Binding-site contacts:
Ligand atom O4 contacts residue TYR174 of chain 1.C at 3.4 Å.
Ligand atom O2 contacts residue PHE245 of chain 1.C at 4.1 Å.
Ligand atom C5 contacts residue TYR171 of chain 1.C at 4.0 Å (hydrophobic).
Ligand atom C4 contacts residue TRP199 of chain 1.C at 4.0 Å (hydrophobic).
Ligand atom C4 contacts residue TYR171 of chain 1.C at 3.9 Å (hydrophobic).
Ligand atom C2 contacts residue TRP199 of chain 1.C at 4.1 Å (hydrophobic).
Ligand atom O4 contacts residue ASP203 of chain 1.C at 2.7 Å (salt-bridge).
Ligand atom O4 contacts residue GOL1 of chain 1.Y at 3.2 Å.
Ligand atom N2 contacts residue GLY201 of chain 1.C at 3.8 Å.
Ligand atom C3 contacts residue TYR171 of chain 1.C at 4.2 Å (hydrophobic).
Ligand atom O3 contacts residue GOL1 of chain 1.Y at 3.5 Å.
Ligand atom N2 contacts residue ASP204 of chain 1.C at 2.7 Å (salt-bridge).
Ligand atom O3 contacts residue GLY200 of chain 1.C at 3.6 Å.
Ligand atom C8 contacts residue ILE248 of chain 1.C at 4.1 Å (hydrophobic).
Ligand atom C6 contacts residue TYR174 of chain 1.C at 3.8 Å (hydrophobic).
Ligand atom C7 contacts residue GLY201 of chain 1.C at 3.7 Å.
Ligand atom C5 contacts residue TYR171 of chain 1.C at 4.0 Å (hydrophobic).
Ligand atom C4 contacts residue GOL1 of chain 1.Y at 4.1 Å.
Ligand atom C4 contacts residue ASP203 of chain 1.C at 3.6 Å.
Ligand atom C2 contacts residue ASP204 of chain 1.C at 3.8 Å.
Ligand atom O7 contacts residue TRP199 of chain 1.C at 4.1 Å.
Ligand atom C3 contacts residue TYR171 of chain 1.C at 4.1 Å (hydrophobic).
Ligand atom C3 contacts residue ASP204 of chain 1.C at 4.0 Å.
Ligand atom O5 contacts residue TYR171 of chain 1.C at 4.1 Å.
Ligand atom C6 contacts residue PHE165 of chain 1.C at 3.5 Å (hydrophobic).
Ligand atom C8 contacts residue ASP204 of chain 1.C at 3.1 Å.
Ligand atom O7 contacts residue GLY201 of chain 1.C at 4.0 Å.
Ligand atom C5 contacts residue TYR174 of chain 1.C at 3.9 Å (hydrophobic).
Ligand atom C7 contacts residue ARG244 of chain 1.C at 4.0 Å.
Ligand atom C3 contacts residue ASP203 of chain 1.C at 3.4 Å.
Ligand atom O3 contacts residue ASP203 of chain 1.C at 2.7 Å (salt-bridge).
Ligand atom C8 contacts residue GLY201 of chain 1.C at 3.7 Å.
Ligand atom O6 contacts residue TRP199 of chain 1.C at 3.8 Å.
Ligand atom C3 contacts residue GLY201 of chain 1.C at 4.1 Å.
Ligand atom O7 contacts residue ARG244 of chain 1.C at 3.0 Å (salt-bridge).
Ligand atom C1 contacts residue TYR171 of chain 1.C at 3.7 Å (hydrophobic).
Ligand atom C7 contacts residue ASP204 of chain 1.C at 3.4 Å.
Ligand atom O6 contacts residue PHE165 of chain 1.C at 3.6 Å.
Ligand atom C6 contacts residue TYR171 of chain 1.C at 4.0 Å (hydrophobic).
Ligand atom O3 contacts residue GLY201 of chain 1.C at 3.0 Å (h-bond).

This protein binds this small molecule.
Small molecule (SMILES): CC(=O)N[C@H]1[C@H](O[C@H]2[C@@H](O)[C@@H](CO)O[C@@H](O[C@H]3[C@H](O)[C@@H](O)[C@H](O)O[C@@H]3CO)[C@@H]2O)O[C@H](CO)[C@@H](O)[C@@H]1O

Sequence of chain 1.C:
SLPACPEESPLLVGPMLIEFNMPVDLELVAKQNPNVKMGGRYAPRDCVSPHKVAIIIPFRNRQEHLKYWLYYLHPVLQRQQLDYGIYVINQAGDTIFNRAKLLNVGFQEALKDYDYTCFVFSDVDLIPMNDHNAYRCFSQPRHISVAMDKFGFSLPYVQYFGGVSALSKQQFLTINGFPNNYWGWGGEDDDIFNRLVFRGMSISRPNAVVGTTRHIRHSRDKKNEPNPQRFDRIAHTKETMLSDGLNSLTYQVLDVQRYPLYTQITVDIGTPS